Binding-site contacts:
Ligand atom C6 contacts residue TYR127 of chain 1.D at 3.9 Å (hydrophobic).
Ligand atom C6 contacts residue TYR83 of chain 1.D at 3.8 Å (hydrophobic).
Ligand atom C5 contacts residue GLY126 of chain 1.D at 4.5 Å.
Ligand atom O2 contacts residue PHE52 of chain 1.D at 4.4 Å.
Ligand atom C4 contacts residue GLY6 of chain 1.D at 3.9 Å.
Ligand atom C2 contacts residue GLY6 of chain 1.D at 4.1 Å.
Ligand atom C1 contacts residue PHE52 of chain 1.D at 4.4 Å (hydrophobic).
Ligand atom C4 contacts residue ASP130 of chain 1.D at 3.5 Å.
Ligand atom C4 contacts residue TYR83 of chain 1.D at 3.6 Å (hydrophobic).
Ligand atom C3 contacts residue GLY6 of chain 1.D at 3.8 Å.
Ligand atom O3 contacts residue TYR83 of chain 1.D at 4.3 Å.
Ligand atom O1 contacts residue GLY126 of chain 1.D at 4.2 Å.
Ligand atom O6 contacts residue GLY126 of chain 1.D at 3.6 Å.
Ligand atom C6 contacts residue TRP128 of chain 1.D at 3.8 Å (hydrophobic).
Ligand atom O6 contacts residue TYR127 of chain 1.D at 3.1 Å (h-bond).
Ligand atom C1 contacts residue GLY126 of chain 1.D at 4.4 Å.
Ligand atom C6 contacts residue VAL85 of chain 1.D at 3.9 Å (hydrophobic).
Ligand atom C5 contacts residue TYR127 of chain 1.D at 4.0 Å (hydrophobic).
Ligand atom O4 contacts residue GLY6 of chain 1.D at 2.9 Å (h-bond).
Ligand atom O1 contacts residue TYR127 of chain 1.D at 3.3 Å.
Ligand atom O6 contacts residue ASP130 of chain 1.D at 2.7 Å (salt-bridge).
Ligand atom C5 contacts residue ASP130 of chain 1.D at 3.9 Å.
Ligand atom C1 contacts residue TYR127 of chain 1.D at 3.6 Å (hydrophobic).
Ligand atom C3 contacts residue TYR83 of chain 1.D at 3.5 Å (hydrophobic).
Ligand atom O6 contacts residue TRP128 of chain 1.D at 3.0 Å (h-bond).
Ligand atom C1 contacts residue TYR83 of chain 1.D at 4.4 Å (hydrophobic).
Ligand atom O5 contacts residue TYR127 of chain 1.D at 3.0 Å (h-bond).
Ligand atom O1 contacts residue PHE52 of chain 1.D at 3.3 Å.
Ligand atom O3 contacts residue GLY6 of chain 1.D at 3.0 Å (h-bond).
Ligand atom C2 contacts residue GLY126 of chain 1.D at 4.5 Å.
Ligand atom C2 contacts residue PHE52 of chain 1.D at 4.2 Å (hydrophobic).
Ligand atom O4 contacts residue ASP130 of chain 1.D at 2.8 Å (salt-bridge).
Ligand atom O4 contacts residue GLY126 of chain 1.D at 3.6 Å.
Ligand atom O5 contacts residue GLY126 of chain 1.D at 3.8 Å.
Ligand atom O6 contacts residue VAL85 of chain 1.D at 4.0 Å.
Ligand atom C5 contacts residue TYR83 of chain 1.D at 3.6 Å (hydrophobic).
Ligand atom C6 contacts residue ASP130 of chain 1.D at 3.3 Å.

This small molecule binds to this protein.
Small molecule (SMILES): OC[C@H]1O[C@@H](O)[C@H](O)[C@@H](O)[C@H]1O

Sequence of chain 1.D:
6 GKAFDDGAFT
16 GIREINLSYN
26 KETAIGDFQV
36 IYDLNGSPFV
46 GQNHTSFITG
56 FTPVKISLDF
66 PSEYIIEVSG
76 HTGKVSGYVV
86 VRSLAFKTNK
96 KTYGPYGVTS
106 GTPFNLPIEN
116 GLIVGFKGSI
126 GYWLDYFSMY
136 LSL